Sequence of chain 1.A:
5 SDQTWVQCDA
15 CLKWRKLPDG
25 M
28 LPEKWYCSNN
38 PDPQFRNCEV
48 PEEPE

Binding-site contacts:
Ligand atom CD contacts residue GLN11 of chain 1.A at 3.2 Å.
Ligand atom CA contacts residue PRO29 of chain 1.A at 3.3 Å (hydrophobic).
Ligand atom CD contacts residue THR8 of chain 1.A at 3.4 Å.
Ligand atom O contacts residue GLN11 of chain 1.A at 3.0 Å (h-bond).
Ligand atom NE2 contacts residue ASP6 of chain 1.A at 2.3 Å (salt-bridge).
Ligand atom C contacts residue GLN7 of chain 1.A at 3.5 Å.
Ligand atom OE1 contacts residue THR8 of chain 1.A at 3.2 Å (h-bond).
Ligand atom O contacts residue VAL10 of chain 1.A at 3.4 Å.
Ligand atom CB contacts residue TRP9 of chain 1.A at 3.4 Å (hydrophobic).
Ligand atom O contacts residue ASP6 of chain 1.A at 3.2 Å.
Ligand atom CD contacts residue ASP6 of chain 1.A at 3.1 Å.
Ligand atom CA contacts residue SER5 of chain 1.A at 3.5 Å.
Ligand atom NE2 contacts residue THR8 of chain 1.A at 2.7 Å (h-bond).
Ligand atom CA contacts residue GLU30 of chain 1.A at 3.3 Å.
Ligand atom CB contacts residue ASP6 of chain 1.A at 3.2 Å.
Ligand atom N contacts residue TRP9 of chain 1.A at 3.0 Å (h-bond).
Ligand atom CA contacts residue GLN7 of chain 1.A at 3.2 Å.
Ligand atom N contacts residue GLU30 of chain 1.A at 3.1 Å (salt-bridge).
Ligand atom N contacts residue GLN7 of chain 1.A at 2.9 Å (h-bond).
Ligand atom NH1 contacts residue ASP23 of chain 1.A at 2.7 Å (salt-bridge).
Ligand atom CB contacts residue PRO29 of chain 1.A at 3.3 Å (hydrophobic).
Ligand atom CG contacts residue ASP6 of chain 1.A at 3.1 Å.
Ligand atom O contacts residue GLN7 of chain 1.A at 2.6 Å (h-bond).
Ligand atom O contacts residue TRP9 of chain 1.A at 2.8 Å (h-bond).
Ligand atom NH1 contacts residue GLN11 of chain 1.A at 2.9 Å (h-bond).
Ligand atom CG2 contacts residue TRP9 of chain 1.A at 3.5 Å (hydrophobic).
Ligand atom NH1 contacts residue GLN7 of chain 1.A at 3.2 Å.
Ligand atom CG contacts residue SER5 of chain 1.A at 3.6 Å.
Ligand atom CA contacts residue TRP9 of chain 1.A at 3.1 Å (hydrophobic).
Ligand atom C contacts residue SER5 of chain 1.A at 3.5 Å.
Ligand atom OG1 contacts residue TRP9 of chain 1.A at 2.8 Å (h-bond).
Ligand atom C contacts residue TRP9 of chain 1.A at 3.6 Å (hydrophobic).
Ligand atom CZ contacts residue ASP23 of chain 1.A at 3.4 Å.
Ligand atom NH2 contacts residue ASP23 of chain 1.A at 2.6 Å (salt-bridge).
Ligand atom O contacts residue GLN7 of chain 1.A at 3.6 Å (h-bond).
Ligand atom N contacts residue SER5 of chain 1.A at 3.2 Å.
Ligand atom N contacts residue PRO29 of chain 1.A at 2.7 Å (h-bond).
Ligand atom NH1 contacts residue ASP6 of chain 1.A at 2.4 Å (salt-bridge).
Ligand atom CZ contacts residue ASP6 of chain 1.A at 3.1 Å.
Ligand atom CG2 contacts residue GLU52 of chain 1.A at 3.5 Å.

A protein and the small-molecule ligand that binds it are described below.
Small molecule (SMILES): C[C@H](N)C(=O)N[C@@H](CCCN=C(N)N)C(=O)N[C@H](C(=O)N[C@@H](CCCCN)C(=O)N[C@@H](CCC(N)=O)C(=O)N[C@H](C(=O)N[C@@H](C)C(=O)N[C@H](C=O)CCCN=C(N)N)[C@@H](C)O)[C@@H](C)O